Sequence of chain 1.A:
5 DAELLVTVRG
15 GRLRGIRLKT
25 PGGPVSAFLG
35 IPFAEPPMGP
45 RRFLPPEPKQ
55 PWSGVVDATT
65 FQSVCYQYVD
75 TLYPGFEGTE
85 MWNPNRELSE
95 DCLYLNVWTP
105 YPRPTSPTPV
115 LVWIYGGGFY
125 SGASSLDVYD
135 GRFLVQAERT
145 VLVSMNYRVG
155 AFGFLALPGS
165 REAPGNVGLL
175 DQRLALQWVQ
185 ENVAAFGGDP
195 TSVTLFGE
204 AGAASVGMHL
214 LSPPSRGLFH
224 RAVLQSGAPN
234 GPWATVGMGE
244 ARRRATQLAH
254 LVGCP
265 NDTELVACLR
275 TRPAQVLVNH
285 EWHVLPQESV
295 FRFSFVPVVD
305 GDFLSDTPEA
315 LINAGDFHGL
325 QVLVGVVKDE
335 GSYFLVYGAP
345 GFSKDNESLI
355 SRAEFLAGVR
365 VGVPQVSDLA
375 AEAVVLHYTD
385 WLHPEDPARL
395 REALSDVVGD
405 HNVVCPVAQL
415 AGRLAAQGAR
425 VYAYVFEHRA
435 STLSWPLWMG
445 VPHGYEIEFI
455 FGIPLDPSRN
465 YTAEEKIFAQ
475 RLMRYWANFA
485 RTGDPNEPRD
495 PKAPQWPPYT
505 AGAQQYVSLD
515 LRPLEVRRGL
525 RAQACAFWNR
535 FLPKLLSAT

Binding-site contacts:
Ligand atom O5 contacts residue GLU268 of chain 1.A at 3.9 Å.
Ligand atom N2 contacts residue ASN265 of chain 1.A at 3.0 Å (h-bond).
Ligand atom C1 contacts residue GLU268 of chain 1.A at 4.4 Å.
Ligand atom C1 contacts residue THR267 of chain 1.A at 4.3 Å.
Ligand atom O7 contacts residue THR267 of chain 1.A at 3.8 Å.
Ligand atom C4 contacts residue ASN265 of chain 1.A at 4.2 Å.
Ligand atom O7 contacts residue ASP266 of chain 1.A at 4.3 Å.
Ligand atom C2 contacts residue THR267 of chain 1.A at 3.9 Å.
Ligand atom N2 contacts residue THR267 of chain 1.A at 3.0 Å (h-bond).
Ligand atom C1 contacts residue ASN265 of chain 1.A at 1.4 Å.
Ligand atom C3 contacts residue THR267 of chain 1.A at 3.8 Å.
Ligand atom O3 contacts residue THR267 of chain 1.A at 4.5 Å.
Ligand atom O5 contacts residue ASN265 of chain 1.A at 2.3 Å (h-bond).
Ligand atom O7 contacts residue ASN265 of chain 1.A at 4.5 Å.
Ligand atom C3 contacts residue ASN265 of chain 1.A at 3.9 Å.
Ligand atom C7 contacts residue ASN265 of chain 1.A at 3.8 Å.
Ligand atom C5 contacts residue ASN265 of chain 1.A at 3.5 Å.
Ligand atom C8 contacts residue ASN265 of chain 1.A at 4.1 Å.
Ligand atom C2 contacts residue ASN265 of chain 1.A at 2.5 Å.
Ligand atom C7 contacts residue THR267 of chain 1.A at 3.8 Å.

A small-molecule ligand and the protein it binds are described below.
Small molecule (SMILES): CC(=O)N[C@H]1[C@H](O[C@H]2[C@H](O)[C@@H](NC(C)=O)CO[C@@H]2CO)O[C@H](CO)[C@@H](O)[C@@H]1O